Sequence of chain 3.A:
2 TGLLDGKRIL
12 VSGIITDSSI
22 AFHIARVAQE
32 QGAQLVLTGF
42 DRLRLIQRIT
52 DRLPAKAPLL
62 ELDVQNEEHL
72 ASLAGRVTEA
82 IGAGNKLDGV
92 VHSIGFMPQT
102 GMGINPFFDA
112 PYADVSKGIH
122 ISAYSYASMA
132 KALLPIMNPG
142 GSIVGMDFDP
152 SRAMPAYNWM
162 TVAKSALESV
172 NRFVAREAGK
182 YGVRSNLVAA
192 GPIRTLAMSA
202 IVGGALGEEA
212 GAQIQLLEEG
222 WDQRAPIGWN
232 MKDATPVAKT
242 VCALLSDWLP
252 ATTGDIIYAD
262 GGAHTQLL

Binding-site contacts:
Ligand atom C22 contacts residue ILE202 of chain 3.A at 3.6 Å (hydrophobic).
Ligand atom C6 contacts residue NAD1 of chain 3.B at 3.3 Å.
Ligand atom O13 contacts residue ALA198 of chain 3.A at 3.9 Å.
Ligand atom O13 contacts residue NAD1 of chain 3.B at 3.2 Å (h-bond).
Ligand atom C26 contacts residue ILE215 of chain 3.A at 3.3 Å (hydrophobic).
Ligand atom C6 contacts residue TYR158 of chain 3.A at 3.5 Å (hydrophobic).
Ligand atom C3 contacts residue ALA198 of chain 3.A at 3.9 Å (hydrophobic).
Ligand atom C22 contacts residue MET103 of chain 3.A at 4.0 Å (hydrophobic).
Ligand atom C18 contacts residue PHE149 of chain 3.A at 3.5 Å (hydrophobic).
Ligand atom C16 contacts residue PHE97 of chain 3.A at 3.5 Å (hydrophobic).
Ligand atom CL21 contacts residue MET98 of chain 3.A at 3.1 Å.
Ligand atom C28 contacts residue PHE149 of chain 3.A at 3.8 Å (hydrophobic).
Ligand atom C16 contacts residue GLY96 of chain 3.A at 3.3 Å.
Ligand atom C1 contacts residue TYR158 of chain 3.A at 3.5 Å (hydrophobic).
Ligand atom C16 contacts residue ALA198 of chain 3.A at 3.9 Å (hydrophobic).
Ligand atom C15 contacts residue GLY96 of chain 3.A at 3.5 Å.
Ligand atom C23 contacts residue PRO193 of chain 3.A at 3.6 Å (hydrophobic).
Ligand atom C5 contacts residue NAD1 of chain 3.B at 3.3 Å.
Ligand atom C14 contacts residue ALA198 of chain 3.A at 3.5 Å (hydrophobic).
Ligand atom C14 contacts residue NAD1 of chain 3.B at 4.1 Å.
Ligand atom CL20 contacts residue GLY96 of chain 3.A at 3.0 Å.
Ligand atom C15 contacts residue ALA198 of chain 3.A at 3.4 Å (hydrophobic).
Ligand atom CL21 contacts residue PHE97 of chain 3.A at 4.0 Å.
Ligand atom C4 contacts residue NAD1 of chain 3.B at 3.4 Å.
Ligand atom O22 contacts residue MET161 of chain 3.A at 4.0 Å.
Ligand atom O22 contacts residue LYS165 of chain 3.A at 3.7 Å.
Ligand atom C3 contacts residue NAD1 of chain 3.B at 3.9 Å.
Ligand atom C23 contacts residue PHE149 of chain 3.A at 3.5 Å (hydrophobic).
Ligand atom C25 contacts residue ILE215 of chain 3.A at 3.1 Å (hydrophobic).
Ligand atom C3 contacts residue MET199 of chain 3.A at 3.8 Å (hydrophobic).
Ligand atom C17 contacts residue PHE97 of chain 3.A at 4.0 Å (hydrophobic).
Ligand atom C2 contacts residue NAD1 of chain 3.B at 3.5 Å.
Ligand atom C7 contacts residue NAD1 of chain 3.B at 3.0 Å.
Ligand atom C17 contacts residue MET98 of chain 3.A at 3.7 Å (hydrophobic).
Ligand atom CL20 contacts residue ALA198 of chain 3.A at 3.7 Å.
Ligand atom O22 contacts residue TYR158 of chain 3.A at 2.5 Å (h-bond).
Ligand atom C1 contacts residue NAD1 of chain 3.B at 3.4 Å.
Ligand atom CL20 contacts residue NAD1 of chain 3.B at 3.5 Å.
Ligand atom C4 contacts residue MET199 of chain 3.A at 3.9 Å (hydrophobic).
Ligand atom O22 contacts residue NAD1 of chain 3.B at 2.6 Å (h-bond).

A small-molecule ligand and the protein it binds are described below.
Small molecule (SMILES): Oc1cc(CCc2ccccc2)ccc1Oc1ccc(Cl)cc1Cl